Binding-site contacts:
Ligand atom C1 contacts residue CYS145 of chain 2.A at 4.2 Å (hydrophobic).
Ligand atom O contacts residue LEU27 of chain 2.A at 4.0 Å.
Ligand atom C contacts residue HIS41 of chain 2.A at 4.5 Å.
Ligand atom C11 contacts residue SER46 of chain 2.A at 3.9 Å.
Ligand atom C10 contacts residue SER46 of chain 2.A at 3.4 Å.
Ligand atom C7 contacts residue ASN142 of chain 2.A at 4.1 Å.
Ligand atom C5 contacts residue GLY143 of chain 2.A at 4.4 Å.
Ligand atom N contacts residue HIS41 of chain 2.A at 3.6 Å.
Ligand atom C3 contacts residue CYS145 of chain 2.A at 1.8 Å (hydrophobic).
Ligand atom O contacts residue CYS145 of chain 2.A at 3.3 Å (h-bond).
Ligand atom O contacts residue ASN142 of chain 2.A at 4.0 Å.
Ligand atom C1 contacts residue HIS41 of chain 2.A at 3.9 Å.
Ligand atom C contacts residue ASN142 of chain 2.A at 3.7 Å.
Ligand atom C6 contacts residue ASN142 of chain 2.A at 3.3 Å.
Ligand atom C9 contacts residue THR25 of chain 2.A at 4.4 Å.
Ligand atom C2 contacts residue HIS41 of chain 2.A at 4.3 Å.
Ligand atom C13 contacts residue ASN142 of chain 2.A at 4.4 Å.
Ligand atom C9 contacts residue SER46 of chain 2.A at 4.1 Å.
Ligand atom C3 contacts residue SER144 of chain 2.A at 4.3 Å.
Ligand atom O contacts residue SER144 of chain 2.A at 3.4 Å (h-bond).
Ligand atom C3 contacts residue GLY143 of chain 2.A at 4.2 Å.
Ligand atom O contacts residue THR26 of chain 2.A at 4.4 Å.
Ligand atom C5 contacts residue ASN142 of chain 2.A at 3.0 Å.
Ligand atom C contacts residue CYS145 of chain 2.A at 4.0 Å (hydrophobic).
Ligand atom C8 contacts residue THR25 of chain 2.A at 4.5 Å.
Ligand atom C11 contacts residue MET49 of chain 2.A at 3.9 Å (hydrophobic).
Ligand atom C2 contacts residue SER144 of chain 2.A at 4.4 Å.
Ligand atom C10 contacts residue THR45 of chain 2.A at 4.0 Å.
Ligand atom O contacts residue GLY143 of chain 2.A at 2.9 Å (h-bond).
Ligand atom C2 contacts residue CYS145 of chain 2.A at 2.8 Å (hydrophobic).
Ligand atom C1 contacts residue ASN142 of chain 2.A at 4.2 Å.
Ligand atom C11 contacts residue THR45 of chain 2.A at 4.3 Å.
Ligand atom N contacts residue CYS145 of chain 2.A at 3.4 Å (h-bond).
Ligand atom N contacts residue LEU27 of chain 2.A at 4.3 Å.
Ligand atom C12 contacts residue MET49 of chain 2.A at 4.4 Å (hydrophobic).
Ligand atom C2 contacts residue GLY143 of chain 2.A at 3.7 Å.
Ligand atom C4 contacts residue ASN142 of chain 2.A at 3.6 Å.
Ligand atom C10 contacts residue CYS44 of chain 2.A at 4.3 Å (hydrophobic).
Ligand atom C11 contacts residue CYS44 of chain 2.A at 4.1 Å (hydrophobic).

Sequence of chain 2.A:
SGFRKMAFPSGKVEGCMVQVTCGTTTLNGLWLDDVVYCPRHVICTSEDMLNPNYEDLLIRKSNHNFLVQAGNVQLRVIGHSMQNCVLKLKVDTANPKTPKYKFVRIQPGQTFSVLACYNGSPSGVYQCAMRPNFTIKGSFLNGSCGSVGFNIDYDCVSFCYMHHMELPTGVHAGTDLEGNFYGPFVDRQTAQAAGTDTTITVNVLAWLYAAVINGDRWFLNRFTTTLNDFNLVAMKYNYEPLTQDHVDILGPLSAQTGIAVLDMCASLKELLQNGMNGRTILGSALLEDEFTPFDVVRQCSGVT

The small molecule below binds the protein below.
Small molecule (SMILES): CC(=O)N[C@@H](C)c1cccc2ccccc12